A protein and the small-molecule ligand that binds it are described below.
Small molecule (SMILES): N=C(N)c1ccc(CNC(=O)[C@@H]2CCCN2C(=O)CNC2CCCC2)cc1

Sequence of chain 1.B:
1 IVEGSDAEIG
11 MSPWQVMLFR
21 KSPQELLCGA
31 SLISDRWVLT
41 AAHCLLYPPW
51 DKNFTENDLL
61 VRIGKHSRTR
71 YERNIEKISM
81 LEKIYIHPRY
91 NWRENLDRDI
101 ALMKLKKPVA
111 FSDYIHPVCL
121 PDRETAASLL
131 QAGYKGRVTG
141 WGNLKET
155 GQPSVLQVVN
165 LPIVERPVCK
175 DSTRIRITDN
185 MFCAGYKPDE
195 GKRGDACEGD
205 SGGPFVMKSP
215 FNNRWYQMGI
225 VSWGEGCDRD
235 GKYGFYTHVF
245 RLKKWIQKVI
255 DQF

Binding-site contacts:
Ligand atom C20 contacts residue LEU96 of chain 1.B at 3.3 Å (hydrophobic).
Ligand atom C3 contacts residue HIS43 of chain 1.B at 3.3 Å.
Ligand atom C29 contacts residue GLY228 of chain 1.B at 3.6 Å.
Ligand atom N1 contacts residue LEU96 of chain 1.B at 3.8 Å.
Ligand atom C24 contacts residue SER205 of chain 1.B at 3.1 Å.
Ligand atom C2 contacts residue SER226 of chain 1.B at 3.8 Å.
Ligand atom C18 contacts residue TRP227 of chain 1.B at 3.3 Å (hydrophobic).
Ligand atom C4 contacts residue TYR47 of chain 1.B at 3.3 Å (hydrophobic).
Ligand atom O32 contacts residue TRP227 of chain 1.B at 3.5 Å.
Ligand atom C26 contacts residue SER226 of chain 1.B at 3.9 Å.
Ligand atom N49 contacts residue GLY230 of chain 1.B at 3.0 Å (h-bond).
Ligand atom N23 contacts residue TRP227 of chain 1.B at 3.9 Å.
Ligand atom C27 contacts residue TRP227 of chain 1.B at 3.7 Å (hydrophobic).
Ligand atom C31 contacts residue ASP199 of chain 1.B at 3.6 Å.
Ligand atom C29 contacts residue GLY230 of chain 1.B at 3.8 Å.
Ligand atom C26 contacts residue TRP227 of chain 1.B at 3.7 Å (hydrophobic).
Ligand atom C28 contacts residue TRP227 of chain 1.B at 3.7 Å (hydrophobic).
Ligand atom C20 contacts residue GLU94 of chain 1.B at 3.9 Å.
Ligand atom C28 contacts residue ALA200 of chain 1.B at 3.9 Å (hydrophobic).
Ligand atom N23 contacts residue SER226 of chain 1.B at 3.0 Å (h-bond).
Ligand atom N49 contacts residue GLY228 of chain 1.B at 3.5 Å.
Ligand atom C26 contacts residue VAL225 of chain 1.B at 3.8 Å (hydrophobic).
Ligand atom C31 contacts residue ALA200 of chain 1.B at 3.1 Å (hydrophobic).
Ligand atom N48 contacts residue GLY238 of chain 1.B at 3.6 Å.
Ligand atom C28 contacts residue GLY228 of chain 1.B at 3.7 Å.
Ligand atom N48 contacts residue ASP199 of chain 1.B at 2.6 Å (salt-bridge).
Ligand atom C5 contacts residue TYR47 of chain 1.B at 3.2 Å (hydrophobic).
Ligand atom C7 contacts residue SER226 of chain 1.B at 3.9 Å.
Ligand atom C27 contacts residue VAL225 of chain 1.B at 3.7 Å (hydrophobic).
Ligand atom C21 contacts residue LEU96 of chain 1.B at 3.9 Å (hydrophobic).
Ligand atom N48 contacts residue ALA200 of chain 1.B at 3.1 Å (h-bond).
Ligand atom N23 contacts residue HIS43 of chain 1.B at 3.7 Å.
Ligand atom C3 contacts residue LEU96 of chain 1.B at 3.9 Å (hydrophobic).
Ligand atom C20 contacts residue ASN95 of chain 1.B at 3.8 Å.
Ligand atom N49 contacts residue ALA200 of chain 1.B at 3.8 Å.
Ligand atom C19 contacts residue ASN95 of chain 1.B at 3.8 Å.
Ligand atom C2 contacts residue LEU96 of chain 1.B at 3.7 Å (hydrophobic).
Ligand atom N49 contacts residue ASP199 of chain 1.B at 2.7 Å (salt-bridge).
Ligand atom N23 contacts residue SER205 of chain 1.B at 3.7 Å.
Ligand atom C5 contacts residue LEU96 of chain 1.B at 3.6 Å (hydrophobic).